Binding-site contacts:
Ligand atom C22 contacts residue ARG112 of chain 1.A at 3.6 Å.
Ligand atom C12 contacts residue SER299 of chain 1.A at 3.7 Å.
Ligand atom C13 contacts residue TYR31 of chain 1.A at 3.5 Å (hydrophobic).
Ligand atom C28 contacts residue ARG180 of chain 1.A at 3.6 Å.
Ligand atom N25 contacts residue ARG112 of chain 1.A at 3.5 Å.
Ligand atom C1 contacts residue TYR31 of chain 1.A at 3.8 Å (hydrophobic).
Ligand atom C21 contacts residue ARG112 of chain 1.A at 3.7 Å.
Ligand atom C27 contacts residue SER205 of chain 1.A at 3.4 Å.
Ligand atom C4 contacts residue TYR31 of chain 1.A at 3.8 Å (hydrophobic).
Ligand atom C23 contacts residue ARG112 of chain 1.A at 3.4 Å.
Ligand atom C20 contacts residue ARG112 of chain 1.A at 3.9 Å.
Ligand atom O11 contacts residue SER299 of chain 1.A at 2.6 Å (h-bond).
Ligand atom C19 contacts residue ALA253 of chain 1.A at 3.6 Å (hydrophobic).
Ligand atom C27 contacts residue ARG112 of chain 1.A at 3.6 Å.
Ligand atom N24 contacts residue ARG112 of chain 1.A at 3.4 Å (salt-bridge).
Ligand atom C10 contacts residue SER299 of chain 1.A at 3.4 Å.
Ligand atom C26 contacts residue ARG112 of chain 1.A at 3.6 Å.
Ligand atom C17 contacts residue ALA253 of chain 1.A at 3.8 Å (hydrophobic).
Ligand atom C8 contacts residue PHE274 of chain 1.A at 3.7 Å (hydrophobic).
Ligand atom C33 contacts residue TYR222 of chain 1.A at 3.7 Å (hydrophobic).
Ligand atom C26 contacts residue GLY159 of chain 1.A at 3.9 Å.
Ligand atom O11 contacts residue PHE274 of chain 1.A at 3.6 Å.
Ligand atom C34 contacts residue SER252 of chain 1.A at 3.9 Å.
Ligand atom C8 contacts residue TYR269 of chain 1.A at 3.5 Å (hydrophobic).
Ligand atom C1 contacts residue ASN79 of chain 1.A at 3.5 Å.
Ligand atom C33 contacts residue SER252 of chain 1.A at 3.7 Å.
Ligand atom O29 contacts residue PHE175 of chain 1.A at 3.6 Å.
Ligand atom O29 contacts residue ARG180 of chain 1.A at 2.9 Å (salt-bridge).
Ligand atom C13 contacts residue SER299 of chain 1.A at 3.4 Å.
Ligand atom C14 contacts residue SER60 of chain 1.A at 3.7 Å.
Ligand atom C31 contacts residue ARG112 of chain 1.A at 3.5 Å.
Ligand atom N25 contacts residue GLY159 of chain 1.A at 3.3 Å.
Ligand atom C14 contacts residue TYR31 of chain 1.A at 3.7 Å (hydrophobic).
Ligand atom C28 contacts residue SER205 of chain 1.A at 3.3 Å.
Ligand atom C26 contacts residue SER205 of chain 1.A at 3.1 Å.
Ligand atom C7 contacts residue TYR269 of chain 1.A at 3.9 Å (hydrophobic).
Ligand atom C18 contacts residue ALA253 of chain 1.A at 3.9 Å (hydrophobic).
Ligand atom O30 contacts residue ARG180 of chain 1.A at 2.9 Å (salt-bridge).
Ligand atom O29 contacts residue SER205 of chain 1.A at 2.6 Å (h-bond).
Ligand atom O11 contacts residue TYR269 of chain 1.A at 3.7 Å.

A small-molecule ligand and the protein it binds are described below.
Small molecule (SMILES): CCCC[C@@H]1CCCN1C(=O)[C@H]1CCC[C@@H](c2cccc(-n3ncc(C(=O)O)c3C3CC3)c2)C1

Sequence of chain 1.A:
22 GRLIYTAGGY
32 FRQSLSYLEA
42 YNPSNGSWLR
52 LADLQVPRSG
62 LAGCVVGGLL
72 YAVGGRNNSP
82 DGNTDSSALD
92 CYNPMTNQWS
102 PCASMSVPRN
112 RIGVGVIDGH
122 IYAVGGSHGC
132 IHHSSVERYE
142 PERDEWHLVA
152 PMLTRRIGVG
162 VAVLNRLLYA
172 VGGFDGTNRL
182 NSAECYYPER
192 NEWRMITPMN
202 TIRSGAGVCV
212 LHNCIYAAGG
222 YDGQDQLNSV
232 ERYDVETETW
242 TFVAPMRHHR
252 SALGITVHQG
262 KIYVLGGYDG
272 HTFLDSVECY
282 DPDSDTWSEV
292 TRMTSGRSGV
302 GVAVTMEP